Sequence of chain 1.B:
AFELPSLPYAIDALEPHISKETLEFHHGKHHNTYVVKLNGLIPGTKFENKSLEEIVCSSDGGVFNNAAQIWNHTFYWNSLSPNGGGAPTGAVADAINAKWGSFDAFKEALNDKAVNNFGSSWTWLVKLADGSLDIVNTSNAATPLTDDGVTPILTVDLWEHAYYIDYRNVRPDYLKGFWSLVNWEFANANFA

Sequence of chain 1.D:
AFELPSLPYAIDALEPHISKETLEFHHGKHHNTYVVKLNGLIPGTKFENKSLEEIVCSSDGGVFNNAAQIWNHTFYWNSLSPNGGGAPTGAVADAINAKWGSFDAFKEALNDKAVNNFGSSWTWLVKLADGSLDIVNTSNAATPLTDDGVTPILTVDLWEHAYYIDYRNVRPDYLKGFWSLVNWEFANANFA

Binding-site contacts:
Ligand atom O4 contacts residue ASN137 of chain 1.D at 4.0 Å.
Ligand atom C3 contacts residue GLY62 of chain 1.B at 4.1 Å.
Ligand atom C6 contacts residue PHE118 of chain 1.D at 3.5 Å (hydrophobic).
Ligand atom C1 contacts residue ASN65 of chain 1.B at 3.7 Å.
Ligand atom C2 contacts residue ASN116 of chain 1.D at 3.2 Å.
Ligand atom O3 contacts residue LYS113 of chain 1.D at 3.7 Å.
Ligand atom O2 contacts residue ASN65 of chain 1.B at 4.2 Å.
Ligand atom O5 contacts residue PHE118 of chain 1.D at 2.9 Å (h-bond).
Ligand atom C3 contacts residue GLY61 of chain 1.B at 4.1 Å.
Ligand atom C2 contacts residue ASN117 of chain 1.D at 4.2 Å.
Ligand atom C1 contacts residue ASN116 of chain 1.D at 3.0 Å.
Ligand atom O3 contacts residue ASN137 of chain 1.D at 3.2 Å (h-bond).
Ligand atom O4 contacts residue GLY62 of chain 1.B at 4.0 Å.
Ligand atom O2 contacts residue ASN116 of chain 1.D at 3.7 Å.
Ligand atom O6 contacts residue ASN140 of chain 1.B at 4.0 Å.
Ligand atom C6 contacts residue SER139 of chain 1.D at 4.2 Å.
Ligand atom C2 contacts residue ASN137 of chain 1.D at 4.0 Å.
Ligand atom C1 contacts residue PHE118 of chain 1.D at 3.8 Å (hydrophobic).
Ligand atom C4 contacts residue GLY61 of chain 1.B at 4.1 Å.
Ligand atom C1 contacts residue ASN117 of chain 1.D at 4.3 Å.
Ligand atom O1 contacts residue ASN116 of chain 1.D at 4.3 Å.
Ligand atom O6 contacts residue PHE118 of chain 1.D at 3.0 Å (h-bond).
Ligand atom C3 contacts residue ASN117 of chain 1.D at 4.4 Å.
Ligand atom O3 contacts residue GLY62 of chain 1.B at 3.7 Å.
Ligand atom C4 contacts residue ASN117 of chain 1.D at 3.3 Å.
Ligand atom C4 contacts residue GLY62 of chain 1.B at 3.5 Å.
Ligand atom O5 contacts residue ASN65 of chain 1.B at 3.7 Å.
Ligand atom O6 contacts residue GLY62 of chain 1.B at 3.1 Å.
Ligand atom O3 contacts residue GLY61 of chain 1.B at 3.0 Å.
Ligand atom C6 contacts residue ASN117 of chain 1.D at 3.5 Å.
Ligand atom C5 contacts residue ASN117 of chain 1.D at 3.8 Å.
Ligand atom C2 contacts residue GLY61 of chain 1.B at 4.3 Å.
Ligand atom O5 contacts residue ASN117 of chain 1.D at 3.8 Å.
Ligand atom C6 contacts residue GLY62 of chain 1.B at 4.4 Å.
Ligand atom C4 contacts residue ASN137 of chain 1.D at 4.1 Å.
Ligand atom O4 contacts residue ASN117 of chain 1.D at 3.9 Å.
Ligand atom C2 contacts residue ASN65 of chain 1.B at 3.6 Å.
Ligand atom O5 contacts residue ASN116 of chain 1.D at 3.4 Å (h-bond).
Ligand atom C5 contacts residue PHE118 of chain 1.D at 3.9 Å (hydrophobic).
Ligand atom C3 contacts residue ASN137 of chain 1.D at 4.0 Å.

A small-molecule ligand and the protein it binds are described below.
Small molecule (SMILES): OC[C@H]1O[C@H](O[C@H]2O[C@H](CO)[C@@H](O)[C@H](O)[C@H]2O)[C@H](O)[C@@H](O)[C@@H]1O